The protein below binds the small molecule below.
Small molecule (SMILES): CC(C)(C)C(=O)NCCc1nc2ccccc2[nH]1

Binding-site contacts:
Ligand atom C6 contacts residue GLN39 of chain 1.A at 3.5 Å.
Ligand atom C5 contacts residue MET36 of chain 1.A at 4.3 Å (hydrophobic).
Ligand atom C8 contacts residue VAL41 of chain 1.A at 3.6 Å (hydrophobic).
Ligand atom C7 contacts residue GLU37 of chain 1.A at 3.5 Å.
Ligand atom C9 contacts residue GLN39 of chain 1.A at 3.9 Å.
Ligand atom C9 contacts residue VAL41 of chain 1.A at 3.3 Å (hydrophobic).
Ligand atom C9 contacts residue VAL40 of chain 1.A at 4.0 Å (hydrophobic).
Ligand atom C11 contacts residue LYS63 of chain 1.A at 3.7 Å.
Ligand atom N1 contacts residue VAL40 of chain 1.A at 4.3 Å.
Ligand atom C5 contacts residue VAL41 of chain 1.A at 3.7 Å (hydrophobic).
Ligand atom N1 contacts residue GLN39 of chain 1.A at 2.5 Å (h-bond).
Ligand atom C8 contacts residue GLN39 of chain 1.A at 3.5 Å.
Ligand atom C6 contacts residue MET36 of chain 1.A at 4.2 Å (hydrophobic).
Ligand atom C12 contacts residue LYS63 of chain 1.A at 3.9 Å.
Ligand atom C10 contacts residue VAL41 of chain 1.A at 3.9 Å (hydrophobic).
Ligand atom N1 contacts residue VAL41 of chain 1.A at 3.7 Å.
Ligand atom C6 contacts residue VAL41 of chain 1.A at 4.2 Å (hydrophobic).
Ligand atom C13 contacts residue VAL41 of chain 1.A at 3.6 Å (hydrophobic).
Ligand atom C10 contacts residue LYS63 of chain 1.A at 4.0 Å.
Ligand atom C5 contacts residue GLU37 of chain 1.A at 4.3 Å.
Ligand atom C6 contacts residue GLU37 of chain 1.A at 2.9 Å.
Ligand atom N2 contacts residue VAL41 of chain 1.A at 3.6 Å.
Ligand atom C12 contacts residue VAL41 of chain 1.A at 4.2 Å (hydrophobic).
Ligand atom N1 contacts residue GLU37 of chain 1.A at 3.7 Å.
Ligand atom C11 contacts residue VAL41 of chain 1.A at 4.2 Å (hydrophobic).
Ligand atom C5 contacts residue GLN39 of chain 1.A at 4.2 Å.
Ligand atom C7 contacts residue VAL41 of chain 1.A at 3.6 Å (hydrophobic).
Ligand atom C7 contacts residue GLN39 of chain 1.A at 3.3 Å.

Sequence of chain 1.A:
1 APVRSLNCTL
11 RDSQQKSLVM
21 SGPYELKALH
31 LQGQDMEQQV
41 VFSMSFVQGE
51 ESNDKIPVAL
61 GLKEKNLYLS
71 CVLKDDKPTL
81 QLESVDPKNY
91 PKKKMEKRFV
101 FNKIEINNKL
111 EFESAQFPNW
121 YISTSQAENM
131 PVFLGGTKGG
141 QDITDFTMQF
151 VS